Binding-site contacts:
Ligand atom C4C contacts residue TYR152 of chain 5.A at 3.9 Å (hydrophobic).
Ligand atom C7C contacts residue TYR128 of chain 5.A at 3.5 Å (hydrophobic).
Ligand atom CM1 contacts residue CYS199 of chain 5.A at 3.8 Å (hydrophobic).
Ligand atom CL1 contacts residue ILE104 of chain 5.A at 3.6 Å.
Ligand atom C5 contacts residue TYR152 of chain 5.A at 3.6 Å (hydrophobic).
Ligand atom C1C contacts residue TYR152 of chain 5.A at 3.9 Å (hydrophobic).
Ligand atom C4 contacts residue PHE186 of chain 5.A at 3.7 Å (hydrophobic).
Ligand atom N3A contacts residue ASN219 of chain 5.A at 3.4 Å (h-bond).
Ligand atom C5A contacts residue CYS199 of chain 5.A at 3.9 Å (hydrophobic).
Ligand atom C3 contacts residue PHE186 of chain 5.A at 3.9 Å (hydrophobic).
Ligand atom C5C contacts residue TYR128 of chain 5.A at 3.7 Å (hydrophobic).
Ligand atom C6C contacts residue VAL191 of chain 5.A at 3.3 Å (hydrophobic).
Ligand atom C4A contacts residue ASN198 of chain 5.A at 3.9 Å.
Ligand atom O1B contacts residue MET221 of chain 5.A at 3.8 Å.
Ligand atom C3C contacts residue TYR128 of chain 5.A at 3.6 Å (hydrophobic).
Ligand atom C4 contacts residue TYR152 of chain 5.A at 3.7 Å (hydrophobic).
Ligand atom C5A contacts residue VAL122 of chain 5.A at 3.9 Å (hydrophobic).
Ligand atom N2 contacts residue ALA24 of chain 5.C at 3.1 Å.
Ligand atom C3 contacts residue PRO174 of chain 5.A at 3.7 Å (hydrophobic).
Ligand atom O1 contacts residue ALA24 of chain 5.C at 3.4 Å.
Ligand atom C2C contacts residue VAL188 of chain 5.A at 2.8 Å (hydrophobic).
Ligand atom O1 contacts residue VAL188 of chain 5.A at 3.8 Å.
Ligand atom C31 contacts residue VAL176 of chain 5.A at 3.3 Å (hydrophobic).
Ligand atom CL1 contacts residue ASN105 of chain 5.A at 3.3 Å.
Ligand atom C2B contacts residue TYR197 of chain 5.A at 3.3 Å (hydrophobic).
Ligand atom C3B contacts residue LEU106 of chain 5.A at 3.8 Å (hydrophobic).
Ligand atom N2 contacts residue PHE186 of chain 5.A at 4.0 Å.
Ligand atom O1 contacts residue TYR152 of chain 5.A at 3.9 Å.
Ligand atom N2 contacts residue PRO174 of chain 5.A at 3.7 Å.
Ligand atom C3C contacts residue VAL188 of chain 5.A at 3.3 Å (hydrophobic).
Ligand atom O1A contacts residue VAL122 of chain 5.A at 4.0 Å.
Ligand atom C5C contacts residue ILE104 of chain 5.A at 4.0 Å (hydrophobic).
Ligand atom C31 contacts residue ALA150 of chain 5.A at 3.5 Å (hydrophobic).
Ligand atom C5 contacts residue PHE186 of chain 5.A at 3.7 Å (hydrophobic).
Ligand atom C31 contacts residue SER175 of chain 5.A at 3.5 Å.
Ligand atom C31 contacts residue PRO174 of chain 5.A at 3.3 Å (hydrophobic).
Ligand atom O1 contacts residue PHE186 of chain 5.A at 3.8 Å.
Ligand atom C3B contacts residue TYR197 of chain 5.A at 3.3 Å (hydrophobic).
Ligand atom C4B contacts residue LEU106 of chain 5.A at 3.7 Å (hydrophobic).
Ligand atom CL1 contacts residue MET221 of chain 5.A at 3.8 Å.

The small molecule below binds the protein below.
Small molecule (SMILES): Cc1cc(CCCCCCCOc2ccc(C3=N[C@@H](C)CO3)cc2Cl)on1

Sequence of chain 5.A:
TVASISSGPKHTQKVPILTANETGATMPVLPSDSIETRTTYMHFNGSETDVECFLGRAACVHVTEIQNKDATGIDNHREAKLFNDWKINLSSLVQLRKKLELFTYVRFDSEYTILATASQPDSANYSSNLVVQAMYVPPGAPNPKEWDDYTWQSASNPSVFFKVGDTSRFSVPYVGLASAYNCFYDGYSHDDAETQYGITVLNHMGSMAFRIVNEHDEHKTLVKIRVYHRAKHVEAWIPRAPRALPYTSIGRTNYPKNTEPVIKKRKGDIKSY

Sequence of chain 1.C:
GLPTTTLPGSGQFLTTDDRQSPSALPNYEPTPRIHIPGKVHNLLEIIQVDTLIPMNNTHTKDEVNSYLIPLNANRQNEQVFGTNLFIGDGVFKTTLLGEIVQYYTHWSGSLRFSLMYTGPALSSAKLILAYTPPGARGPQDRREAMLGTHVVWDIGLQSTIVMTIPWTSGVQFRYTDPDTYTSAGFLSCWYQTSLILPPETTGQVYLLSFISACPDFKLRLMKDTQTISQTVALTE

Sequence of chain 5.C:
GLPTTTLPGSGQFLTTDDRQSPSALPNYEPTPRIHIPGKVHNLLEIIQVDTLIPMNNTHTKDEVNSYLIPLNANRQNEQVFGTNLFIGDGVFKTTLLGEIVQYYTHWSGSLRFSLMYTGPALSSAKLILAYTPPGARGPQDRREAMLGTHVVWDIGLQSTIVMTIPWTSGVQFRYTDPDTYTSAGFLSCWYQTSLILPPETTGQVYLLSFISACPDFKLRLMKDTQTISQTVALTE